The small molecule below binds the protein below.
Small molecule (SMILES): CC[C@]1(c2cccc(O)c2)CCCCN(CCCCCCCCCN2CCCC[C@@](CC)(c3cccc(O)c3)C2)C1

Binding-site contacts:
Ligand atom CAN contacts residue SER221 of chain 1.A at 4.0 Å.
Ligand atom CAQ contacts residue HIS461 of chain 1.A at 3.6 Å.
Ligand atom CAO contacts residue GLY139 of chain 1.A at 3.9 Å.
Ligand atom CAP contacts residue GLY139 of chain 1.A at 3.7 Å.
Ligand atom CAB contacts residue TRP105 of chain 1.A at 3.7 Å (hydrophobic).
Ligand atom CAE contacts residue GLY462 of chain 1.A at 4.0 Å.
Ligand atom CAQ contacts residue SER221 of chain 1.A at 3.8 Å.
Ligand atom CAV contacts residue TYR355 of chain 1.A at 3.6 Å (hydrophobic).
Ligand atom NAZ contacts residue TRP300 of chain 1.A at 4.0 Å.
Ligand atom CAW contacts residue TRP300 of chain 1.A at 4.0 Å (hydrophobic).
Ligand atom OAU contacts residue PHE352 of chain 1.A at 3.7 Å.
Ligand atom CAS contacts residue HIS461 of chain 1.A at 3.4 Å.
Ligand atom CAT contacts residue PHE311 of chain 1.A at 4.0 Å (hydrophobic).
Ligand atom CAS contacts residue GLY140 of chain 1.A at 3.9 Å.
Ligand atom CAN contacts residue GLY138 of chain 1.A at 3.7 Å.
Ligand atom CAT contacts residue GLY139 of chain 1.A at 3.8 Å.
Ligand atom CAG contacts residue TRP105 of chain 1.A at 4.0 Å (hydrophobic).
Ligand atom OAU contacts residue SER221 of chain 1.A at 3.4 Å.
Ligand atom CAN contacts residue TYR151 of chain 1.A at 3.8 Å (hydrophobic).
Ligand atom CAR contacts residue GLY139 of chain 1.A at 3.6 Å.
Ligand atom OAU contacts residue HIS461 of chain 1.A at 2.5 Å (h-bond).
Ligand atom CAW contacts residue TYR142 of chain 1.A at 3.8 Å (hydrophobic).
Ligand atom CAN contacts residue GLY139 of chain 1.A at 3.5 Å.
Ligand atom CAT contacts residue GLY140 of chain 1.A at 3.4 Å.
Ligand atom CAN contacts residue GLU220 of chain 1.A at 3.5 Å.
Ligand atom CAM contacts residue GLY139 of chain 1.A at 4.0 Å.
Ligand atom CAY contacts residue TYR91 of chain 1.A at 4.1 Å (hydrophobic).
Ligand atom CAS contacts residue PHE352 of chain 1.A at 4.0 Å (hydrophobic).
Ligand atom CAR contacts residue GLY140 of chain 1.A at 3.8 Å.
Ligand atom CAF contacts residue TRP105 of chain 1.A at 3.4 Å (hydrophobic).
Ligand atom CAF contacts residue PHE351 of chain 1.A at 4.0 Å (hydrophobic).
Ligand atom CAP contacts residue TYR142 of chain 1.A at 4.0 Å (hydrophobic).
Ligand atom CAG contacts residue PHE351 of chain 1.A at 3.6 Å (hydrophobic).
Ligand atom CAE contacts residue HIS461 of chain 1.A at 3.7 Å.
Ligand atom CAR contacts residue TYR142 of chain 1.A at 3.6 Å (hydrophobic).
Ligand atom CAL contacts residue TYR142 of chain 1.A at 3.6 Å (hydrophobic).
Ligand atom CAM contacts residue TRP105 of chain 1.A at 3.9 Å (hydrophobic).
Ligand atom CAJ contacts residue TYR142 of chain 1.A at 3.5 Å (hydrophobic).
Ligand atom CAI contacts residue PHE351 of chain 1.A at 3.7 Å (hydrophobic).
Ligand atom CAS contacts residue SER221 of chain 1.A at 3.9 Å.

Sequence of chain 1.A:
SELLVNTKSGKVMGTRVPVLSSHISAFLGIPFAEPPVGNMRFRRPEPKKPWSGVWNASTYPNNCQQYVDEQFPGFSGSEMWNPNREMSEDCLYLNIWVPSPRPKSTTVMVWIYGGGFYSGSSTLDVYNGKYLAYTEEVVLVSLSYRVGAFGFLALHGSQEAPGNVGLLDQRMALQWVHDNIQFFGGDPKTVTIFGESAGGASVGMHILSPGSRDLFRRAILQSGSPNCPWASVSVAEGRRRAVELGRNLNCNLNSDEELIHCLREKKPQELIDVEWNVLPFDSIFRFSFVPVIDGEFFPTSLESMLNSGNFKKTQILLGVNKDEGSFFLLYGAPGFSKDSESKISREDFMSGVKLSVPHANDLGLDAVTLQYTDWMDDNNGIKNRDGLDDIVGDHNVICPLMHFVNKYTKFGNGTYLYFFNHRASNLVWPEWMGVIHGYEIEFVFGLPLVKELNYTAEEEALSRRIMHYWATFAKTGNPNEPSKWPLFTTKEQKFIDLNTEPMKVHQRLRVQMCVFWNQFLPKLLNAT